Binding-site contacts:
Ligand atom O4' contacts residue ARG202 of chain 1.A at 4.0 Å.
Ligand atom O4' contacts residue ARG68 of chain 1.B at 3.8 Å.
Ligand atom C2 contacts residue ARG55 of chain 1.B at 3.9 Å.
Ligand atom O2 contacts residue CYS203 of chain 1.A at 4.0 Å.
Ligand atom C6 contacts residue TYR58 of chain 1.B at 3.5 Å (hydrophobic).
Ligand atom O2 contacts residue ARG55 of chain 1.B at 3.2 Å (salt-bridge).
Ligand atom N1 contacts residue ARG68 of chain 1.B at 4.1 Å.
Ligand atom O2' contacts residue LEU41 of chain 1.B at 4.1 Å.
Ligand atom P contacts residue ARG202 of chain 1.A at 3.8 Å.
Ligand atom N1 contacts residue PHE57 of chain 1.B at 4.1 Å.
Ligand atom O6 contacts residue TYR58 of chain 1.B at 3.0 Å (h-bond).
Ligand atom C2' contacts residue ARG55 of chain 1.B at 3.6 Å.
Ligand atom O4 contacts residue ASN205 of chain 1.A at 3.4 Å (h-bond).
Ligand atom N2 contacts residue ALA56 of chain 1.B at 3.3 Å (h-bond).
Ligand atom O2' contacts residue ARG55 of chain 1.B at 2.7 Å (salt-bridge).
Ligand atom N3 contacts residue ASN205 of chain 1.A at 3.7 Å.
Ligand atom C4 contacts residue ASN205 of chain 1.A at 4.0 Å.
Ligand atom N1 contacts residue TYR58 of chain 1.B at 3.6 Å.
Ligand atom O5' contacts residue ARG202 of chain 1.A at 3.9 Å.
Ligand atom C5' contacts residue ARG202 of chain 1.A at 3.0 Å.
Ligand atom O4 contacts residue ARG68 of chain 1.B at 3.7 Å.
Ligand atom O6 contacts residue PHE57 of chain 1.B at 4.0 Å.
Ligand atom O2 contacts residue TYR58 of chain 1.B at 3.8 Å.
Ligand atom C4 contacts residue ARG68 of chain 1.B at 3.7 Å.
Ligand atom N2 contacts residue ARG55 of chain 1.B at 3.7 Å.
Ligand atom C5 contacts residue ARG68 of chain 1.B at 3.9 Å.
Ligand atom OP2 contacts residue ARG55 of chain 1.B at 4.1 Å.
Ligand atom C6 contacts residue ARG68 of chain 1.B at 3.8 Å.
Ligand atom C2 contacts residue ARG55 of chain 1.B at 3.9 Å.
Ligand atom C1' contacts residue ARG55 of chain 1.B at 3.4 Å.
Ligand atom N3 contacts residue ARG68 of chain 1.B at 4.1 Å.
Ligand atom N1 contacts residue ARG55 of chain 1.B at 4.0 Å.
Ligand atom N1 contacts residue ALA56 of chain 1.B at 3.2 Å (h-bond).
Ligand atom N3 contacts residue ARG55 of chain 1.B at 3.5 Å (salt-bridge).
Ligand atom C4' contacts residue CYS203 of chain 1.A at 3.9 Å (hydrophobic).
Ligand atom C4' contacts residue ARG202 of chain 1.A at 3.8 Å.
Ligand atom OP2 contacts residue ARG202 of chain 1.A at 2.5 Å (salt-bridge).
Ligand atom O4' contacts residue CYS203 of chain 1.A at 3.5 Å (h-bond).
Ligand atom C2 contacts residue ALA56 of chain 1.B at 3.7 Å (hydrophobic).
Ligand atom O3' contacts residue ARG55 of chain 1.B at 3.6 Å.

Sequence of chain 1.B:
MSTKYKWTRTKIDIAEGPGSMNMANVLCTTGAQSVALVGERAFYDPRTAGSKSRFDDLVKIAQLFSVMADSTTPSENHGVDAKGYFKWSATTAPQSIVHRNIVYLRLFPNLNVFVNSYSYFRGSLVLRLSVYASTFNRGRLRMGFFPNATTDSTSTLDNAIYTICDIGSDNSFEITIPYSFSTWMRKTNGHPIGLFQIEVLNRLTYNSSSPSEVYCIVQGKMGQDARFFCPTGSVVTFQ

Sequence of chain 1.A:
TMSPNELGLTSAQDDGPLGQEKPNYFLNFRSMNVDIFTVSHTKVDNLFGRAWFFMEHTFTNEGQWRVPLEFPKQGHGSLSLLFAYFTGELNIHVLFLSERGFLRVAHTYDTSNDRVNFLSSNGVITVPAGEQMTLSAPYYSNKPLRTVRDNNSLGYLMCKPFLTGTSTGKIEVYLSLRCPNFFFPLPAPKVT

A protein and the small-molecule ligand that binds it are described below.
Small molecule (SMILES): Nc1nc(=O)c2ncn([C@@H]3O[C@H](CO)[C@@H](O[P](=O)(O)OC[C@H]4O[C@@H](n5ccc(=O)[nH]c5=O)[C@H](O)[C@@H]4O[P](=O)(O)OC[C@H]4O[C@@H](n5ccc(=O)[nH]c5=O)[C@H](O)[C@@H]4O[P](=O)(O)OC[C@H]4O[C@@H](n5ccc(=O)[nH]c5=O)[C@H](O)[C@@H]4O[P](=O)(O)OC[C@H]4O[C@@H](n5ccc(=O)[nH]c5=O)[C@H](O)[C@@H]4O[P](=O)(O)OC[C@H]4O[C@@H](n5ccc(=O)[nH]c5=O)[C@H](O)[C@@H]4O)[C@H]3O)c2[nH]1